Binding-site contacts:
Ligand atom C4 contacts residue PHE54 of chain 1.A at 3.5 Å (hydrophobic).
Ligand atom O2 contacts residue GLY119 of chain 1.A at 3.4 Å.
Ligand atom O4' contacts residue PHE54 of chain 1.A at 3.2 Å.
Ligand atom O4 contacts residue ARG117 of chain 1.A at 3.4 Å.
Ligand atom OP2 contacts residue LYS87 of chain 1.A at 2.8 Å (salt-bridge).
Ligand atom N6 contacts residue ARG115 of chain 1.A at 3.5 Å.
Ligand atom N7 contacts residue GLY57 of chain 1.A at 3.0 Å (h-bond).
Ligand atom N1 contacts residue PHE90 of chain 1.A at 3.6 Å.
Ligand atom N2 contacts residue TRS1 of chain 1.C at 3.1 Å (h-bond).
Ligand atom N6 contacts residue VAL120 of chain 1.A at 3.0 Å (h-bond).
Ligand atom O2' contacts residue TYR130 of chain 1.A at 3.4 Å (h-bond).
Ligand atom C4 contacts residue PHE90 of chain 1.A at 3.4 Å (hydrophobic).
Ligand atom C2 contacts residue PHE54 of chain 1.A at 3.5 Å (hydrophobic).
Ligand atom C8 contacts residue LYS87 of chain 1.A at 3.5 Å.
Ligand atom C2 contacts residue PHE54 of chain 1.A at 3.4 Å (hydrophobic).
Ligand atom N3 contacts residue PHE54 of chain 1.A at 3.3 Å.
Ligand atom N7 contacts residue GLY56 of chain 1.A at 3.3 Å.
Ligand atom N9 contacts residue PHE90 of chain 1.A at 3.2 Å.
Ligand atom N1 contacts residue PHE54 of chain 1.A at 3.5 Å.
Ligand atom O2' contacts residue HIS88 of chain 1.A at 2.7 Å (h-bond).
Ligand atom O2' contacts residue ARG86 of chain 1.A at 3.1 Å (salt-bridge).
Ligand atom C2' contacts residue HIS88 of chain 1.A at 3.5 Å.
Ligand atom C5 contacts residue PHE90 of chain 1.A at 3.4 Å (hydrophobic).
Ligand atom OP2 contacts residue ARG125 of chain 1.A at 2.7 Å (salt-bridge).
Ligand atom N7 contacts residue PHE90 of chain 1.A at 3.2 Å.
Ligand atom O4 contacts residue ARG125 of chain 1.A at 2.7 Å (salt-bridge).
Ligand atom N6 contacts residue GLY121 of chain 1.A at 3.4 Å (h-bond).
Ligand atom C6 contacts residue ARG115 of chain 1.A at 3.6 Å.
Ligand atom C8 contacts residue PHE90 of chain 1.A at 3.2 Å (hydrophobic).
Ligand atom O6 contacts residue ARG115 of chain 1.A at 3.2 Å.
Ligand atom C2 contacts residue TRP118 of chain 1.A at 3.6 Å (hydrophobic).
Ligand atom C6 contacts residue PHE90 of chain 1.A at 3.5 Å (hydrophobic).
Ligand atom N1 contacts residue TRS1 of chain 1.C at 3.0 Å (h-bond).
Ligand atom N3 contacts residue TRP118 of chain 1.A at 2.8 Å (h-bond).
Ligand atom C1' contacts residue PHE90 of chain 1.A at 3.5 Å (hydrophobic).
Ligand atom O4' contacts residue PHE90 of chain 1.A at 3.4 Å.
Ligand atom N3 contacts residue PHE90 of chain 1.A at 3.4 Å.
Ligand atom N1 contacts residue ARG115 of chain 1.A at 3.4 Å.
Ligand atom C2 contacts residue TRS1 of chain 1.C at 3.5 Å.
Ligand atom O2 contacts residue TRP118 of chain 1.A at 3.5 Å (h-bond).

Sequence of chain 1.A:
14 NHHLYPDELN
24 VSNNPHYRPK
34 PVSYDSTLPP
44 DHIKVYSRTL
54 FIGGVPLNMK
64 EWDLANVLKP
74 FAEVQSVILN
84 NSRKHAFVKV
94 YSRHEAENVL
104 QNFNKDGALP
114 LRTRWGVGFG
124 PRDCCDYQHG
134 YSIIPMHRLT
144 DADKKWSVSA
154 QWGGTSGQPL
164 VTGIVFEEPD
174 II

This protein binds this small molecule.
Small molecule (SMILES): Nc1nc(=O)c2ncn([C@@H]3O[C@H](CO[P](=O)(O)O[C@H]4[C@@H](O)[C@H](n5cnc6c(N)ncnc65)O[C@@H]4COP(=O)(O)O)[C@@H](O[P](=O)(O)OC[C@H]4O[C@@H](n5ccc(=O)[nH]c5=O)[C@H](O)[C@@H]4O[P](=O)(O)OC[C@H]4O[C@@H](n5cnc6c(N)ncnc65)[C@H](O)[C@@H]4O[P](=O)(O)OC[C@H]4O[C@@H](n5cnc6c(N)ncnc65)[C@H](O)[C@@H]4O[P](=O)(O)OC[C@H]4O[C@@H](n5ccc(=O)[nH]c5=O)[C@H](O)[C@@H]4OP(=O)(O)O)[C@H]3O)c2[nH]1